Sequence of chain 1.A:
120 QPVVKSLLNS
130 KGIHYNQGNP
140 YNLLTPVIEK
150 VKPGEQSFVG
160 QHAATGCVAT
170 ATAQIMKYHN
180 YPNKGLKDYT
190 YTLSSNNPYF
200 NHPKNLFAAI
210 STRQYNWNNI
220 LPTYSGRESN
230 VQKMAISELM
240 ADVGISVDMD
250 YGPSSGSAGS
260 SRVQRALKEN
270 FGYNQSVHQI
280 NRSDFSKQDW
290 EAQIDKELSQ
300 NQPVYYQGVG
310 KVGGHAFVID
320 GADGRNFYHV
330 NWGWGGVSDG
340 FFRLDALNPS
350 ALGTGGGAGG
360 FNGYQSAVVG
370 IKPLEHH

Binding-site contacts:
Ligand atom O01 contacts residue SER256 of chain 1.A at 3.2 Å (h-bond).
Ligand atom C32 contacts residue VAL308 of chain 1.A at 3.5 Å (hydrophobic).
Ligand atom C02 contacts residue GLY313 of chain 1.A at 3.8 Å.
Ligand atom C25 contacts residue SER254 of chain 1.A at 3.7 Å.
Ligand atom O01 contacts residue GLY255 of chain 1.A at 3.5 Å.
Ligand atom C32 contacts residue GLN306 of chain 1.A at 3.3 Å.
Ligand atom C30 contacts residue ALA257 of chain 1.A at 3.5 Å (hydrophobic).
Ligand atom C24 contacts residue SER254 of chain 1.A at 3.5 Å.
Ligand atom O52 contacts residue GLY165 of chain 1.A at 3.9 Å.
Ligand atom C34 contacts residue GLY313 of chain 1.A at 3.9 Å.
Ligand atom N03 contacts residue GLY313 of chain 1.A at 3.0 Å (h-bond).
Ligand atom C04 contacts residue CYS166 of chain 1.A at 3.6 Å (hydrophobic).
Ligand atom C23 contacts residue SER254 of chain 1.A at 3.9 Å.
Ligand atom C33 contacts residue GLN306 of chain 1.A at 3.8 Å.
Ligand atom O27 contacts residue GLY313 of chain 1.A at 3.6 Å (h-bond).
Ligand atom O52 contacts residue SER254 of chain 1.A at 3.1 Å (h-bond).
Ligand atom C28 contacts residue VAL167 of chain 1.A at 3.6 Å (hydrophobic).
Ligand atom C30 contacts residue SER256 of chain 1.A at 3.4 Å.
Ligand atom O01 contacts residue VAL167 of chain 1.A at 3.7 Å.
Ligand atom C34 contacts residue HIS314 of chain 1.A at 3.6 Å.
Ligand atom C29 contacts residue SER256 of chain 1.A at 3.8 Å.
Ligand atom C25 contacts residue CYS166 of chain 1.A at 2.6 Å (hydrophobic).
Ligand atom O52 contacts residue GLN136 of chain 1.A at 3.5 Å (h-bond).
Ligand atom C56 contacts residue GLY313 of chain 1.A at 3.5 Å.
Ligand atom C33 contacts residue VAL308 of chain 1.A at 3.6 Å (hydrophobic).
Ligand atom C31 contacts residue GLN306 of chain 1.A at 3.3 Å.
Ligand atom C56 contacts residue HIS314 of chain 1.A at 3.1 Å.
Ligand atom C02 contacts residue CYS166 of chain 1.A at 3.5 Å (hydrophobic).
Ligand atom C31 contacts residue ALA257 of chain 1.A at 3.7 Å (hydrophobic).
Ligand atom C28 contacts residue SER256 of chain 1.A at 3.2 Å.
Ligand atom N03 contacts residue CYS166 of chain 1.A at 3.5 Å (h-bond).
Ligand atom O52 contacts residue CYS166 of chain 1.A at 2.9 Å (h-bond).
Ligand atom C33 contacts residue GLY307 of chain 1.A at 3.5 Å.
Ligand atom C56 contacts residue CYS166 of chain 1.A at 1.9 Å (hydrophobic).
Ligand atom C24 contacts residue GLY255 of chain 1.A at 3.5 Å.
Ligand atom O01 contacts residue CYS166 of chain 1.A at 3.7 Å.
Ligand atom C24 contacts residue SER253 of chain 1.A at 3.9 Å.
Ligand atom C23 contacts residue GLY255 of chain 1.A at 3.5 Å.
Ligand atom C04 contacts residue SER254 of chain 1.A at 3.5 Å.
Ligand atom C30 contacts residue GLN306 of chain 1.A at 3.7 Å.

This protein binds this small molecule.
Small molecule (SMILES): CC(=O)[C@H](Cc1cccc([N+](=O)[O-])c1)NC(=O)OCc1ccccc1